Sequence of chain 1.A:
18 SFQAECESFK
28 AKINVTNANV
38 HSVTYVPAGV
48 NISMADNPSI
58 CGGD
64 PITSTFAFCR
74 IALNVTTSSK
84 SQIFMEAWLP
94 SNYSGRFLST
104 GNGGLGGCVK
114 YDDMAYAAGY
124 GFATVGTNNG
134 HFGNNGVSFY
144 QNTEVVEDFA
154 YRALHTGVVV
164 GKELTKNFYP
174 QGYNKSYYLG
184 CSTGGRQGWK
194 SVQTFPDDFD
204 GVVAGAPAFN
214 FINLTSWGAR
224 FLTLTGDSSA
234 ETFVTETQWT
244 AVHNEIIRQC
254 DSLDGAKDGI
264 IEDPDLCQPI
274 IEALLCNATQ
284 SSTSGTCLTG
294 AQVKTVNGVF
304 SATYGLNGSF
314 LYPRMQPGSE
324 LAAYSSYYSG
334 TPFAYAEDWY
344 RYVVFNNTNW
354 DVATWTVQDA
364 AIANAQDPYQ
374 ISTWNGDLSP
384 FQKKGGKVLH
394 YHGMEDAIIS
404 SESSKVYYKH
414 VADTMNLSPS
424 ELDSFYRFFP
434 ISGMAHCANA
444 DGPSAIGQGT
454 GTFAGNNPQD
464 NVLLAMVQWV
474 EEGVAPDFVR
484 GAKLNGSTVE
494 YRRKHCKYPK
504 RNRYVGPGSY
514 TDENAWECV

This small molecule binds to this protein.
Small molecule (SMILES): CC(=O)N[C@@H]1[C@@H](O)[C@H](O)[C@@H](CO)O[C@H]1O

Binding-site contacts:
Ligand atom C6 contacts residue GLY133 of chain 1.A at 4.2 Å.
Ligand atom O5 contacts residue ASN77 of chain 1.A at 2.2 Å (h-bond).
Ligand atom C7 contacts residue ASN77 of chain 1.A at 3.4 Å.
Ligand atom O6 contacts residue ILE86 of chain 1.A at 3.8 Å.
Ligand atom C2 contacts residue GLN85 of chain 1.A at 3.9 Å.
Ligand atom O6 contacts residue PHE87 of chain 1.A at 3.9 Å.
Ligand atom O7 contacts residue HIS38 of chain 1.A at 4.3 Å.
Ligand atom C1 contacts residue PHE87 of chain 1.A at 4.2 Å (hydrophobic).
Ligand atom O6 contacts residue GLY133 of chain 1.A at 3.5 Å.
Ligand atom C5 contacts residue PHE135 of chain 1.A at 4.0 Å (hydrophobic).
Ligand atom O5 contacts residue ILE86 of chain 1.A at 4.0 Å.
Ligand atom C1 contacts residue ASN77 of chain 1.A at 1.4 Å.
Ligand atom N2 contacts residue HIS38 of chain 1.A at 4.2 Å.
Ligand atom C1 contacts residue ILE86 of chain 1.A at 4.2 Å (hydrophobic).
Ligand atom C5 contacts residue ASN131 of chain 1.A at 4.0 Å.
Ligand atom C8 contacts residue ASN77 of chain 1.A at 4.1 Å.
Ligand atom C3 contacts residue PHE135 of chain 1.A at 4.2 Å (hydrophobic).
Ligand atom O4 contacts residue PHE135 of chain 1.A at 3.7 Å.
Ligand atom O6 contacts residue GLN85 of chain 1.A at 2.8 Å (h-bond).
Ligand atom C5 contacts residue ASN77 of chain 1.A at 3.5 Å.
Ligand atom C5 contacts residue GLN85 of chain 1.A at 4.1 Å.
Ligand atom O7 contacts residue PHE135 of chain 1.A at 3.7 Å.
Ligand atom N2 contacts residue ASN77 of chain 1.A at 3.0 Å (h-bond).
Ligand atom C1 contacts residue GLN85 of chain 1.A at 3.6 Å.
Ligand atom O6 contacts residue ASN131 of chain 1.A at 2.9 Å (h-bond).
Ligand atom C4 contacts residue ASN77 of chain 1.A at 4.1 Å.
Ligand atom C4 contacts residue GLN85 of chain 1.A at 4.4 Å.
Ligand atom C8 contacts residue HIS38 of chain 1.A at 3.5 Å.
Ligand atom C4 contacts residue PHE135 of chain 1.A at 4.3 Å (hydrophobic).
Ligand atom O6 contacts residue HIS134 of chain 1.A at 3.6 Å.
Ligand atom O7 contacts residue ASN77 of chain 1.A at 3.5 Å (h-bond).
Ligand atom O7 contacts residue PHE87 of chain 1.A at 3.7 Å.
Ligand atom C6 contacts residue GLN85 of chain 1.A at 3.5 Å.
Ligand atom O5 contacts residue PHE87 of chain 1.A at 4.1 Å.
Ligand atom C6 contacts residue ASN131 of chain 1.A at 3.8 Å.
Ligand atom C2 contacts residue ASN77 of chain 1.A at 2.5 Å.
Ligand atom C7 contacts residue HIS38 of chain 1.A at 3.9 Å.
Ligand atom C3 contacts residue ASN77 of chain 1.A at 3.8 Å.
Ligand atom O5 contacts residue GLN85 of chain 1.A at 3.3 Å.
Ligand atom C6 contacts residue HIS134 of chain 1.A at 4.3 Å.